A small-molecule ligand and the protein it binds are described below.
Small molecule (SMILES): O=C(O)c1cc(-c2ccc(F)cc2F)ccc1O

Sequence of chain 2.A:
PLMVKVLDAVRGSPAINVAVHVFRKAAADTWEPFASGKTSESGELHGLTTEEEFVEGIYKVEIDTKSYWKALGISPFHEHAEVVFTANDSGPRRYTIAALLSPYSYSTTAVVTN

Sequence of chain 1.B:
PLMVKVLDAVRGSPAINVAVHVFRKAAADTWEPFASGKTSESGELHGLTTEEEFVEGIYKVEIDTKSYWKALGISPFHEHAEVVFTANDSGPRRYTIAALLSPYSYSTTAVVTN

Sequence of chain 2.B:
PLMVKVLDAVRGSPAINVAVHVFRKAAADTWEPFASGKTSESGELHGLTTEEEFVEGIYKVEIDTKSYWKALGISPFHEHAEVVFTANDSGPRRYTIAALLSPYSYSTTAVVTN

Binding-site contacts:
Ligand atom CAN contacts residue ALA99 of chain 1.B at 3.4 Å (hydrophobic).
Ligand atom OAD contacts residue 1FL1 of chain 2.D at 2.0 Å.
Ligand atom FAT contacts residue LEU8 of chain 2.B at 3.0 Å.
Ligand atom OAD contacts residue SER108 of chain 2.B at 2.9 Å (h-bond).
Ligand atom FAE contacts residue 1FL1 of chain 2.D at 1.1 Å.
Ligand atom FAT contacts residue ALA99 of chain 1.B at 3.2 Å.
Ligand atom CAN contacts residue LEU8 of chain 2.B at 3.4 Å (hydrophobic).
Ligand atom OAD contacts residue LEU101 of chain 2.B at 3.2 Å (h-bond).
Ligand atom CAF contacts residue 1FL1 of chain 2.D at 1.1 Å.
Ligand atom CAO contacts residue 1FL1 of chain 2.D at 1.1 Å.
Ligand atom CAI contacts residue 1FL1 of chain 2.D at 0.6 Å.
Ligand atom OAB contacts residue THR110 of chain 2.B at 2.5 Å (h-bond).
Ligand atom CAN contacts residue 1FL1 of chain 2.D at 1.1 Å.
Ligand atom CAP contacts residue 1FL1 of chain 2.D at 0.6 Å.
Ligand atom CAG contacts residue LEU8 of chain 1.B at 3.5 Å (hydrophobic).
Ligand atom CAR contacts residue 1FL1 of chain 2.D at 0.6 Å.
Ligand atom CAQ contacts residue 1FL1 of chain 2.D at 0.9 Å.
Ligand atom CAC contacts residue SER108 of chain 2.B at 3.6 Å.
Ligand atom FAE contacts residue LYS6 of chain 1.B at 3.4 Å.
Ligand atom OAB contacts residue LEU101 of chain 1.B at 3.5 Å.
Ligand atom CAC contacts residue THR110 of chain 2.B at 3.2 Å.
Ligand atom OAL contacts residue 1FL1 of chain 2.D at 0.5 Å (h-bond).
Ligand atom OAL contacts residue SER108 of chain 1.B at 3.6 Å.
Ligand atom FAE contacts residue LYS6 of chain 2.B at 3.6 Å.
Ligand atom OAB contacts residue SER108 of chain 2.B at 3.2 Å.
Ligand atom CAK contacts residue 1FL1 of chain 2.D at 0.4 Å.
Ligand atom OAL contacts residue SER108 of chain 2.B at 3.5 Å.
Ligand atom CAJ contacts residue 1FL1 of chain 2.D at 0.6 Å.
Ligand atom CAH contacts residue LEU8 of chain 1.B at 3.4 Å (hydrophobic).
Ligand atom OAB contacts residue 1FL1 of chain 2.D at 2.1 Å.
Ligand atom CAG contacts residue 1FL1 of chain 2.D at 1.1 Å.
Ligand atom OAB contacts residue THR109 of chain 2.B at 3.4 Å (h-bond).
Ligand atom CAH contacts residue 1FL1 of chain 2.D at 1.1 Å.
Ligand atom FAT contacts residue 1FL1 of chain 2.D at 2.2 Å.
Ligand atom CAM contacts residue 1FL1 of chain 2.D at 1.1 Å.
Ligand atom CAM contacts residue ALA99 of chain 1.B at 3.6 Å (hydrophobic).
Ligand atom OAD contacts residue ALA99 of chain 2.B at 3.6 Å (h-bond).
Ligand atom OAL contacts residue LEU101 of chain 1.B at 3.5 Å.
Ligand atom CAM contacts residue LEU8 of chain 2.B at 3.5 Å (hydrophobic).
Ligand atom CAC contacts residue 1FL1 of chain 2.D at 1.1 Å.